Sequence of chain 2.B:
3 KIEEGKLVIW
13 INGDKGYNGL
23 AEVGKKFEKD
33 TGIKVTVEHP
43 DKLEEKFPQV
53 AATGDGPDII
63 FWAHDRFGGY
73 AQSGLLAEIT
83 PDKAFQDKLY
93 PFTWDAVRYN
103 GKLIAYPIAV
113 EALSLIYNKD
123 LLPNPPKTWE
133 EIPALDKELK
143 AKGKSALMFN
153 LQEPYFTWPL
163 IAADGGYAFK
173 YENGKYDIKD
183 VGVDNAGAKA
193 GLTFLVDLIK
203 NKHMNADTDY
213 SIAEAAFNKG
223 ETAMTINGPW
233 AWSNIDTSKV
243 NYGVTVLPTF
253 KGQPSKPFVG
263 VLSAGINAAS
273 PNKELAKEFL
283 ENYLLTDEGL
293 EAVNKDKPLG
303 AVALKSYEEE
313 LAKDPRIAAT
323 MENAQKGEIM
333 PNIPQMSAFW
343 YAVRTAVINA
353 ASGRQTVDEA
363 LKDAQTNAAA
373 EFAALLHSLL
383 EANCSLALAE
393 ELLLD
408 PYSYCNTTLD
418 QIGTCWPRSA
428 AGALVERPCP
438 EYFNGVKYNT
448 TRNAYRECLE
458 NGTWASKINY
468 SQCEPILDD

This small molecule binds to this protein.
Small molecule (SMILES): OC[C@H]1O[C@H](O[C@H]2[C@H](O)[C@@H](O)[C@@H](O)O[C@@H]2CO)[C@H](O)[C@@H](O)[C@@H]1O

Binding-site contacts:
Ligand atom O4 contacts residue ARG346 of chain 2.B at 3.6 Å (salt-bridge).
Ligand atom O1 contacts residue ASN14 of chain 2.B at 3.8 Å.
Ligand atom O2 contacts residue ASP67 of chain 2.B at 2.7 Å (salt-bridge).
Ligand atom O2 contacts residue GLU113 of chain 2.B at 2.8 Å (salt-bridge).
Ligand atom C6 contacts residue GLU155 of chain 2.B at 3.5 Å.
Ligand atom C4 contacts residue TRP342 of chain 2.B at 3.6 Å (hydrophobic).
Ligand atom O6 contacts residue GLU155 of chain 2.B at 2.6 Å (salt-bridge).
Ligand atom O1 contacts residue ASP16 of chain 2.B at 2.7 Å (salt-bridge).
Ligand atom C2 contacts residue GLU113 of chain 2.B at 3.4 Å.
Ligand atom C3 contacts residue ARG68 of chain 2.B at 3.8 Å.
Ligand atom C3 contacts residue TRP64 of chain 2.B at 3.7 Å (hydrophobic).
Ligand atom O2 contacts residue LYS17 of chain 2.B at 3.0 Å (salt-bridge).
Ligand atom O5 contacts residue TYR157 of chain 2.B at 3.3 Å.
Ligand atom O2 contacts residue ALA65 of chain 2.B at 3.4 Å.
Ligand atom C6 contacts residue TRP342 of chain 2.B at 3.6 Å (hydrophobic).
Ligand atom O4 contacts residue ARG68 of chain 2.B at 2.7 Å (salt-bridge).
Ligand atom O3 contacts residue TYR157 of chain 2.B at 3.9 Å.
Ligand atom O3 contacts residue ARG68 of chain 2.B at 2.6 Å (salt-bridge).
Ligand atom C4 contacts residue ARG68 of chain 2.B at 3.7 Å.
Ligand atom C1 contacts residue LYS17 of chain 2.B at 3.5 Å.
Ligand atom C1 contacts residue TYR157 of chain 2.B at 3.5 Å (hydrophobic).
Ligand atom C2 contacts residue ASP67 of chain 2.B at 3.2 Å.
Ligand atom O4 contacts residue TRP342 of chain 2.B at 3.9 Å.
Ligand atom C6 contacts residue PRO156 of chain 2.B at 3.7 Å (hydrophobic).
Ligand atom C3 contacts residue ASP67 of chain 2.B at 3.5 Å.
Ligand atom O6 contacts residue PHE158 of chain 2.B at 3.9 Å.
Ligand atom O3 contacts residue GLU113 of chain 2.B at 3.4 Å (salt-bridge).
Ligand atom O3 contacts residue ASP67 of chain 2.B at 2.7 Å (salt-bridge).
Ligand atom O6 contacts residue TYR157 of chain 2.B at 3.3 Å (h-bond).
Ligand atom O3 contacts residue TRP342 of chain 2.B at 3.9 Å.
Ligand atom O6 contacts residue PRO156 of chain 2.B at 3.3 Å.
Ligand atom O2 contacts residue TRP64 of chain 2.B at 3.3 Å (h-bond).
Ligand atom O3 contacts residue TRP64 of chain 2.B at 3.6 Å (h-bond).
Ligand atom O1 contacts residue LYS17 of chain 2.B at 2.7 Å (salt-bridge).
Ligand atom C1 contacts residue TRP232 of chain 2.B at 3.9 Å (hydrophobic).
Ligand atom C1 contacts residue ASP16 of chain 2.B at 3.5 Å.
Ligand atom O3 contacts residue ALA65 of chain 2.B at 3.5 Å.
Ligand atom C4 contacts residue TYR157 of chain 2.B at 3.9 Å (hydrophobic).
Ligand atom C2 contacts residue LYS17 of chain 2.B at 3.9 Å.
Ligand atom C6 contacts residue TYR157 of chain 2.B at 3.8 Å (hydrophobic).